Binding-site contacts:
Ligand atom SAJ contacts residue HIS146 of chain 1.A at 3.9 Å.
Ligand atom OAN contacts residue CYS104 of chain 1.A at 3.2 Å.
Ligand atom CAA contacts residue GLU102 of chain 1.A at 3.4 Å.
Ligand atom OAP contacts residue GLN63 of chain 1.A at 2.6 Å (h-bond).
Ligand atom CAF contacts residue GLY103 of chain 1.A at 3.7 Å.
Ligand atom NAG contacts residue ILE57 of chain 1.A at 3.4 Å.
Ligand atom CAL contacts residue HIS146 of chain 1.A at 3.9 Å.
Ligand atom OAP contacts residue HIS146 of chain 1.A at 3.1 Å (h-bond).
Ligand atom CAB contacts residue GLU102 of chain 1.A at 3.8 Å.
Ligand atom CAI contacts residue GLY103 of chain 1.A at 3.8 Å.
Ligand atom CAL contacts residue LEU105 of chain 1.A at 3.7 Å (hydrophobic).
Ligand atom CAA contacts residue VAL142 of chain 1.A at 3.9 Å (hydrophobic).
Ligand atom CAB contacts residue TYR100 of chain 1.A at 3.3 Å (hydrophobic).
Ligand atom OAN contacts residue HIS146 of chain 1.A at 3.9 Å.
Ligand atom CAK contacts residue GLY58 of chain 1.A at 3.0 Å.
Ligand atom OAP contacts residue NI1 of chain 1.C at 2.1 Å (h-bond).
Ligand atom NAO contacts residue GLN63 of chain 1.A at 3.4 Å (h-bond).
Ligand atom CAL contacts residue NI1 of chain 1.C at 3.0 Å.
Ligand atom OAN contacts residue GLN63 of chain 1.A at 3.1 Å (h-bond).
Ligand atom NAO contacts residue GLY58 of chain 1.A at 3.2 Å (h-bond).
Ligand atom OAP contacts residue GLU147 of chain 1.A at 2.7 Å (salt-bridge).
Ligand atom NAO contacts residue GLU147 of chain 1.A at 2.4 Å (salt-bridge).
Ligand atom CAF contacts residue HIS146 of chain 1.A at 3.7 Å.
Ligand atom CAB contacts residue GLY103 of chain 1.A at 3.9 Å.
Ligand atom NAO contacts residue HIS146 of chain 1.A at 3.5 Å (h-bond).
Ligand atom OAP contacts residue HIS150 of chain 1.A at 2.8 Å (h-bond).
Ligand atom CAE contacts residue GLY103 of chain 1.A at 3.4 Å.
Ligand atom SAJ contacts residue GLU147 of chain 1.A at 3.6 Å.
Ligand atom OAN contacts residue LEU105 of chain 1.A at 2.6 Å (h-bond).
Ligand atom OAM contacts residue ILE57 of chain 1.A at 3.0 Å (h-bond).
Ligand atom CAD contacts residue ILE57 of chain 1.A at 3.5 Å (hydrophobic).
Ligand atom OAN contacts residue NI1 of chain 1.C at 2.6 Å (h-bond).
Ligand atom CAL contacts residue GLU147 of chain 1.A at 3.5 Å.
Ligand atom CAH contacts residue ILE57 of chain 1.A at 3.4 Å (hydrophobic).
Ligand atom CAD contacts residue GLY103 of chain 1.A at 3.8 Å.
Ligand atom OAM contacts residue GLY56 of chain 1.A at 3.2 Å.
Ligand atom CAL contacts residue GLN63 of chain 1.A at 3.8 Å.
Ligand atom CAK contacts residue LEU105 of chain 1.A at 3.9 Å (hydrophobic).
Ligand atom CAL contacts residue GLY58 of chain 1.A at 3.3 Å.
Ligand atom NAO contacts residue NI1 of chain 1.C at 2.8 Å (h-bond).

Sequence of chain 1.A:
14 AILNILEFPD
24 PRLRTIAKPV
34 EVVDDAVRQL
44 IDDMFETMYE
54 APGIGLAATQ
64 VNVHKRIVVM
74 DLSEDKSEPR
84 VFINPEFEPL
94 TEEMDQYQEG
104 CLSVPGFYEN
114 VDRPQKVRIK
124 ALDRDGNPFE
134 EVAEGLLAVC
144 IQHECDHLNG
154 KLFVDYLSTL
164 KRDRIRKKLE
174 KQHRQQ

The small molecule below binds the protein below.
Small molecule (SMILES): O=C(C[C@H]1Sc2ccccc2NC1=O)NO